Binding-site contacts:
Ligand atom O7 contacts residue ASN350 of chain 1.E at 4.5 Å.
Ligand atom N2 contacts residue ASN350 of chain 1.E at 2.9 Å (h-bond).
Ligand atom C5 contacts residue ASN350 of chain 1.E at 3.7 Å.
Ligand atom C7 contacts residue GLY336 of chain 1.E at 3.9 Å.
Ligand atom C8 contacts residue ARG337 of chain 1.E at 4.0 Å.
Ligand atom O7 contacts residue THR335 of chain 1.E at 4.3 Å.
Ligand atom C3 contacts residue ASN350 of chain 1.E at 3.8 Å.
Ligand atom C1 contacts residue ASN350 of chain 1.E at 1.4 Å.
Ligand atom C1 contacts residue ASN368 of chain 1.E at 4.4 Å.
Ligand atom O5 contacts residue ASN350 of chain 1.E at 2.4 Å (h-bond).
Ligand atom C2 contacts residue ASN350 of chain 1.E at 2.5 Å.
Ligand atom C7 contacts residue ASN350 of chain 1.E at 3.9 Å.
Ligand atom C8 contacts residue PHE348 of chain 1.E at 4.0 Å (hydrophobic).
Ligand atom C8 contacts residue ASN350 of chain 1.E at 4.1 Å.
Ligand atom C4 contacts residue ASN350 of chain 1.E at 4.2 Å.
Ligand atom O7 contacts residue GLY336 of chain 1.E at 3.2 Å.
Ligand atom C8 contacts residue THR335 of chain 1.E at 4.2 Å.
Ligand atom C8 contacts residue GLY336 of chain 1.E at 3.7 Å.

This protein binds this small molecule.
Small molecule (SMILES): CC(=O)N[C@@H]1[C@@H](O)[C@H](O)[C@@H](CO)O[C@H]1O

Sequence of chain 1.E:
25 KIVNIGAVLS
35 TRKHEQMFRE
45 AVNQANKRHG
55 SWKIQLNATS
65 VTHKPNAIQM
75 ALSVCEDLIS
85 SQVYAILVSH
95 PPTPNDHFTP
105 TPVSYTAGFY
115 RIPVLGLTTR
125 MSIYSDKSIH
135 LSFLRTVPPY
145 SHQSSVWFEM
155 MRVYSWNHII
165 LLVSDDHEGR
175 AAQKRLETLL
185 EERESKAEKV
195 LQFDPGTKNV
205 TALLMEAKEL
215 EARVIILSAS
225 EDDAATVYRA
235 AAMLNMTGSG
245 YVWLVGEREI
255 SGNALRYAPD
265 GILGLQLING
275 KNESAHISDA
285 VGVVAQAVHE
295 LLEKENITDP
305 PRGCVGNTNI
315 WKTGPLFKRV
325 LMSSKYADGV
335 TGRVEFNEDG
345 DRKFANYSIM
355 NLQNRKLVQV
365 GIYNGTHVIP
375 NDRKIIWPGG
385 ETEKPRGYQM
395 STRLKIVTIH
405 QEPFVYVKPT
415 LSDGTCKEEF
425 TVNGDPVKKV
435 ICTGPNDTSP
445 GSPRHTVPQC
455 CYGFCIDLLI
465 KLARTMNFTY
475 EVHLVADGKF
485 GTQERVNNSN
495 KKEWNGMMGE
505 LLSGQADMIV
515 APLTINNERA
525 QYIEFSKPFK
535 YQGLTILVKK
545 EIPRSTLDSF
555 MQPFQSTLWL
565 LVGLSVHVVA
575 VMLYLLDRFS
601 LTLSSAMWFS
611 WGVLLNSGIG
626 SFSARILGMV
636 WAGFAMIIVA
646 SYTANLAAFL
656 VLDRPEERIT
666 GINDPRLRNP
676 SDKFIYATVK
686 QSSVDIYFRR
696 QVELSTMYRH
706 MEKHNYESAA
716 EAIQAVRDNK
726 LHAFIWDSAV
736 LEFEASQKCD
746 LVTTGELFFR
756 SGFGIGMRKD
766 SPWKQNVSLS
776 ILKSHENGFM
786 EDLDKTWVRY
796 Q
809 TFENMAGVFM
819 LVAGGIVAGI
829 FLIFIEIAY